Binding-site contacts:
Ligand atom CAS contacts residue PHE117 of chain 1.C at 3.7 Å (hydrophobic).
Ligand atom C7 contacts residue NAP1 of chain 1.J at 3.5 Å.
Ligand atom CAO contacts residue PRO230 of chain 1.C at 3.6 Å (hydrophobic).
Ligand atom N1 contacts residue NAP1 of chain 1.J at 2.7 Å (h-bond).
Ligand atom CBH contacts residue GLY225 of chain 1.C at 3.6 Å.
Ligand atom C4A contacts residue PHE117 of chain 1.C at 3.6 Å (hydrophobic).
Ligand atom N3 contacts residue TYR194 of chain 1.C at 3.6 Å (h-bond).
Ligand atom CAR contacts residue TRP241 of chain 1.C at 3.6 Å (hydrophobic).
Ligand atom C2 contacts residue NAP1 of chain 1.J at 3.4 Å.
Ligand atom C7 contacts residue ARG34 of chain 1.C at 3.4 Å.
Ligand atom CAT contacts residue PRO230 of chain 1.C at 3.7 Å (hydrophobic).
Ligand atom C4 contacts residue NAP1 of chain 1.J at 3.8 Å.
Ligand atom C8A contacts residue NAP1 of chain 1.J at 3.4 Å.
Ligand atom CAU contacts residue PHE117 of chain 1.C at 3.7 Å (hydrophobic).
Ligand atom N3 contacts residue PHE117 of chain 1.C at 3.5 Å.
Ligand atom CAQ contacts residue PHE117 of chain 1.C at 3.8 Å (hydrophobic).
Ligand atom N4 contacts residue TYR194 of chain 1.C at 2.9 Å (h-bond).
Ligand atom C4A contacts residue NAP1 of chain 1.J at 3.7 Å.
Ligand atom C4 contacts residue TYR194 of chain 1.C at 3.7 Å (hydrophobic).
Ligand atom N8 contacts residue NAP1 of chain 1.J at 3.3 Å (h-bond).
Ligand atom OBJ contacts residue NAP1 of chain 1.J at 3.7 Å.
Ligand atom N3 contacts residue NAP1 of chain 1.J at 2.9 Å (h-bond).
Ligand atom C8A contacts residue PHE117 of chain 1.C at 3.7 Å (hydrophobic).
Ligand atom C6 contacts residue NAP1 of chain 1.J at 3.4 Å.
Ligand atom C7 contacts residue LEU228 of chain 1.C at 3.4 Å (hydrophobic).
Ligand atom C9 contacts residue NAP1 of chain 1.J at 3.4 Å.
Ligand atom C4 contacts residue PHE117 of chain 1.C at 3.6 Å (hydrophobic).
Ligand atom N2 contacts residue SER115 of chain 1.C at 2.8 Å (h-bond).
Ligand atom N4 contacts residue PHE117 of chain 1.C at 3.8 Å.
Ligand atom CAO contacts residue PHE117 of chain 1.C at 3.5 Å (hydrophobic).
Ligand atom N4 contacts residue NAP1 of chain 1.J at 3.5 Å.
Ligand atom OBJ contacts residue ASP181 of chain 1.C at 3.7 Å.
Ligand atom N8 contacts residue ARG34 of chain 1.C at 3.3 Å (salt-bridge).
Ligand atom CAT contacts residue PHE117 of chain 1.C at 3.5 Å (hydrophobic).
Ligand atom N2 contacts residue NAP1 of chain 1.J at 3.1 Å (h-bond).
Ligand atom N5 contacts residue NAP1 of chain 1.J at 3.3 Å.
Ligand atom C9 contacts residue LEU228 of chain 1.C at 3.7 Å (hydrophobic).
Ligand atom N2 contacts residue PHE117 of chain 1.C at 3.5 Å.
Ligand atom C2 contacts residue PHE117 of chain 1.C at 3.4 Å (hydrophobic).
Ligand atom CAR contacts residue PHE117 of chain 1.C at 3.7 Å (hydrophobic).

Sequence of chain 1.C:
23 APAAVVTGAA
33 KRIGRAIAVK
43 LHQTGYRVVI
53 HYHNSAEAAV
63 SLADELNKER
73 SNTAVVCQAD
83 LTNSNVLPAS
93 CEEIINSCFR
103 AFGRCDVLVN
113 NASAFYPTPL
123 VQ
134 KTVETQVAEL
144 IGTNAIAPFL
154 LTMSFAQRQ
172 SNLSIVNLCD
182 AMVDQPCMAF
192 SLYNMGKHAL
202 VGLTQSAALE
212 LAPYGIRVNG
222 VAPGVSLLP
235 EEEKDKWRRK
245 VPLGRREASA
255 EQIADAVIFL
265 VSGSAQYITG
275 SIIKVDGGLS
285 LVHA

A small-molecule ligand and the protein it binds are described below.
Small molecule (SMILES): COC(=O)C1CCN(C(=O)c2ccc(N(CCCO)Cc3cnc4nc(N)nc(N)c4n3)cc2)CC1